Sequence of chain 15.E:
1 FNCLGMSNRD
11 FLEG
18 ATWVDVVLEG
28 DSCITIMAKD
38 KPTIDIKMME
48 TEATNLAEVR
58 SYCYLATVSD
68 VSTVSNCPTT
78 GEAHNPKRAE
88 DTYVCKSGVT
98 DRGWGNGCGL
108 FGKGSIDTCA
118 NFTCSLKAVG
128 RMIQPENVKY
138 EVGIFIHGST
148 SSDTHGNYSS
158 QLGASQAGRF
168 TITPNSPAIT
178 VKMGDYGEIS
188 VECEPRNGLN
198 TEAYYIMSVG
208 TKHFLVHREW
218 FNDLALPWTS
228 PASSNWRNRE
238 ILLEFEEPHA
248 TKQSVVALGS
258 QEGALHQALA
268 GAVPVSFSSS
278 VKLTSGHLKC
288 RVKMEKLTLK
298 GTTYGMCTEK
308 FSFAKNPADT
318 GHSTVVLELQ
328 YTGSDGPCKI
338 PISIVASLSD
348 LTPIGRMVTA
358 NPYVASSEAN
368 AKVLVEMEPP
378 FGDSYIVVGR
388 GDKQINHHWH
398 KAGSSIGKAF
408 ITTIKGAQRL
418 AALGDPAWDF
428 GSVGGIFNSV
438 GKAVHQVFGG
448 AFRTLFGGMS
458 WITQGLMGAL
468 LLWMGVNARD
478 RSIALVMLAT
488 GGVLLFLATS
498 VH

Binding-site contacts:
Ligand atom C3 contacts residue ASN154 of chain 15.E at 3.8 Å.
Ligand atom C1 contacts residue ASN154 of chain 15.E at 1.4 Å.
Ligand atom C4 contacts residue ASN154 of chain 15.E at 4.2 Å.
Ligand atom C1 contacts residue SER157 of chain 15.E at 4.3 Å.
Ligand atom N2 contacts residue ASN154 of chain 15.E at 2.8 Å (h-bond).
Ligand atom C2 contacts residue ASN154 of chain 15.E at 2.5 Å.
Ligand atom O5 contacts residue ASN154 of chain 15.E at 2.4 Å (h-bond).
Ligand atom C7 contacts residue ASN154 of chain 15.E at 3.3 Å.
Ligand atom O6 contacts residue SER157 of chain 15.E at 4.2 Å.
Ligand atom C5 contacts residue ASN154 of chain 15.E at 3.6 Å.
Ligand atom C1 contacts residue SER156 of chain 15.E at 4.0 Å.
Ligand atom O5 contacts residue SER157 of chain 15.E at 4.0 Å.
Ligand atom C8 contacts residue ASN154 of chain 15.E at 3.7 Å.
Ligand atom O7 contacts residue ASN154 of chain 15.E at 3.5 Å (h-bond).

The small molecule below binds the protein below.
Small molecule (SMILES): CC(=O)N[C@@H]1[C@@H](O)[C@H](O)[C@@H](CO)O[C@H]1O